This small molecule binds to this protein.
Small molecule (SMILES): CC(=O)N[C@@H]1[C@@H](O)[C@H](O)[C@@H](CO)O[C@H]1O

Sequence of chain 1.A:
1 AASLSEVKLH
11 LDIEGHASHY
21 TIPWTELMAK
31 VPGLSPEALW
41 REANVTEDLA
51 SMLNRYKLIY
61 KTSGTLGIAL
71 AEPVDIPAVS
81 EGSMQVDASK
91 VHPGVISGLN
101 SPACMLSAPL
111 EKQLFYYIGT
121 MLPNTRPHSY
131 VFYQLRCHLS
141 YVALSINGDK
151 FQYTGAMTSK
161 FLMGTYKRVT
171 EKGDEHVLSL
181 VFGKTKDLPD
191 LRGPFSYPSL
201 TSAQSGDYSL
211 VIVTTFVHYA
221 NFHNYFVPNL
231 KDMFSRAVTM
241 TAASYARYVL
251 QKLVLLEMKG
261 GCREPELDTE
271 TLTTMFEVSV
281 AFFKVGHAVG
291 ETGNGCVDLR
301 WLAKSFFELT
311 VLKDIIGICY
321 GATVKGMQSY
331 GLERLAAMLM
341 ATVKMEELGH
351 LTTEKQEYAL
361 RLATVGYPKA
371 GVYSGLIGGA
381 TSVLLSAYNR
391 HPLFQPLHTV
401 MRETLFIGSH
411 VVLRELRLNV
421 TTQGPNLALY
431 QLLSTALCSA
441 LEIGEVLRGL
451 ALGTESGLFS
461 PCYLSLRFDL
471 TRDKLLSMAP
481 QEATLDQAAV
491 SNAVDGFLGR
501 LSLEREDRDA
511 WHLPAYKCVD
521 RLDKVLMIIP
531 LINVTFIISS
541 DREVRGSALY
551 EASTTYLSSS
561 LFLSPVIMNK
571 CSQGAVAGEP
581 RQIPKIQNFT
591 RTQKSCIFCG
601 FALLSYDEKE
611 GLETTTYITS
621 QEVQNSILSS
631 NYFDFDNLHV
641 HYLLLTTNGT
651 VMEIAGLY

Binding-site contacts:
Ligand atom N2 contacts residue ASN533 of chain 1.A at 3.0 Å (h-bond).
Ligand atom C4 contacts residue ASN533 of chain 1.A at 4.2 Å.
Ligand atom O5 contacts residue ASN533 of chain 1.A at 2.4 Å (h-bond).
Ligand atom C6 contacts residue MET568 of chain 1.A at 4.4 Å (hydrophobic).
Ligand atom C1 contacts residue ILE532 of chain 1.A at 3.9 Å (hydrophobic).
Ligand atom C8 contacts residue THR647 of chain 1.A at 4.2 Å.
Ligand atom C3 contacts residue ASN533 of chain 1.A at 3.8 Å.
Ligand atom C7 contacts residue ASN533 of chain 1.A at 3.6 Å.
Ligand atom C1 contacts residue ASN533 of chain 1.A at 1.4 Å.
Ligand atom C7 contacts residue THR647 of chain 1.A at 4.0 Å.
Ligand atom O7 contacts residue ASN533 of chain 1.A at 3.8 Å.
Ligand atom C8 contacts residue ILE532 of chain 1.A at 4.5 Å (hydrophobic).
Ligand atom C6 contacts residue ASN533 of chain 1.A at 4.5 Å.
Ligand atom O5 contacts residue MET568 of chain 1.A at 4.3 Å.
Ligand atom C7 contacts residue ILE532 of chain 1.A at 4.4 Å (hydrophobic).
Ligand atom O7 contacts residue THR647 of chain 1.A at 3.6 Å.
Ligand atom C2 contacts residue ASN533 of chain 1.A at 2.4 Å.
Ligand atom O6 contacts residue MET568 of chain 1.A at 4.4 Å.
Ligand atom N2 contacts residue ILE532 of chain 1.A at 4.0 Å.
Ligand atom C5 contacts residue ASN533 of chain 1.A at 3.7 Å.